Binding-site contacts:
Ligand atom C2 contacts residue ILE543 of chain 1.B at 3.7 Å (hydrophobic).
Ligand atom C27 contacts residue VAL546 of chain 1.A at 3.5 Å (hydrophobic).
Ligand atom C16 contacts residue PHE439 of chain 1.A at 3.9 Å (hydrophobic).
Ligand atom C18 contacts residue THR435 of chain 1.A at 3.8 Å.
Ligand atom C6 contacts residue ILE543 of chain 1.B at 4.0 Å (hydrophobic).
Ligand atom C15 contacts residue PHE439 of chain 1.B at 3.9 Å (hydrophobic).
Ligand atom C17 contacts residue MET549 of chain 1.B at 3.7 Å (hydrophobic).
Ligand atom C9 contacts residue PHE439 of chain 1.A at 3.9 Å (hydrophobic).
Ligand atom C18 contacts residue MET549 of chain 1.B at 3.6 Å (hydrophobic).
Ligand atom C26 contacts residue VAL546 of chain 1.A at 3.8 Å (hydrophobic).
Ligand atom C26 contacts residue ASN436 of chain 1.B at 4.1 Å.
Ligand atom C1 contacts residue ILE543 of chain 1.B at 3.7 Å (hydrophobic).
Ligand atom C22 contacts residue PHE439 of chain 1.B at 3.5 Å (hydrophobic).
Ligand atom O29 contacts residue MET549 of chain 1.A at 3.7 Å.
Ligand atom C16 contacts residue PHE439 of chain 1.B at 3.9 Å (hydrophobic).
Ligand atom N13 contacts residue VAL546 of chain 1.B at 3.5 Å.
Ligand atom C15 contacts residue PHE439 of chain 1.A at 3.6 Å (hydrophobic).
Ligand atom C14 contacts residue VAL546 of chain 1.B at 4.0 Å (hydrophobic).
Ligand atom C23 contacts residue PHE439 of chain 1.B at 3.4 Å (hydrophobic).
Ligand atom N21 contacts residue PHE439 of chain 1.B at 3.3 Å.
Ligand atom N10 contacts residue PHE439 of chain 1.A at 3.3 Å.
Ligand atom C46 contacts residue VAL546 of chain 1.A at 3.9 Å (hydrophobic).
Ligand atom O29 contacts residue PHE439 of chain 1.B at 4.0 Å.
Ligand atom C6 contacts residue ASN436 of chain 1.A at 3.8 Å.
Ligand atom C17 contacts residue MET549 of chain 1.A at 3.6 Å (hydrophobic).
Ligand atom N48 contacts residue ASN436 of chain 1.B at 4.1 Å.
Ligand atom C11 contacts residue PHE439 of chain 1.A at 3.6 Å (hydrophobic).
Ligand atom C25 contacts residue PHE439 of chain 1.B at 4.0 Å (hydrophobic).
Ligand atom C20 contacts residue PHE432 of chain 1.A at 3.6 Å (hydrophobic).
Ligand atom C46 contacts residue ASN436 of chain 1.B at 3.7 Å.
Ligand atom C29 contacts residue PHE439 of chain 1.B at 3.5 Å (hydrophobic).
Ligand atom N3 contacts residue ILE543 of chain 1.B at 3.9 Å.
Ligand atom C12 contacts residue PHE439 of chain 1.A at 3.9 Å (hydrophobic).
Ligand atom O29 contacts residue MET549 of chain 1.B at 3.9 Å.
Ligand atom C29 contacts residue PHE439 of chain 1.A at 3.9 Å (hydrophobic).
Ligand atom C20 contacts residue VAL546 of chain 1.B at 4.0 Å (hydrophobic).
Ligand atom N21 contacts residue PHE439 of chain 1.A at 3.5 Å.
Ligand atom C28 contacts residue VAL546 of chain 1.A at 3.7 Å (hydrophobic).
Ligand atom C53 contacts residue ASN436 of chain 1.B at 3.3 Å.
Ligand atom C28 contacts residue PHE439 of chain 1.B at 4.0 Å (hydrophobic).

A small-molecule ligand and the protein it binds are described below.
Small molecule (SMILES): Cc1ccc(NC(=O)c2ccc(CN3CCN(C)CC3)cc2)cc1Nc1nccc(-c2cccnc2)n1

Sequence of chain 1.B:
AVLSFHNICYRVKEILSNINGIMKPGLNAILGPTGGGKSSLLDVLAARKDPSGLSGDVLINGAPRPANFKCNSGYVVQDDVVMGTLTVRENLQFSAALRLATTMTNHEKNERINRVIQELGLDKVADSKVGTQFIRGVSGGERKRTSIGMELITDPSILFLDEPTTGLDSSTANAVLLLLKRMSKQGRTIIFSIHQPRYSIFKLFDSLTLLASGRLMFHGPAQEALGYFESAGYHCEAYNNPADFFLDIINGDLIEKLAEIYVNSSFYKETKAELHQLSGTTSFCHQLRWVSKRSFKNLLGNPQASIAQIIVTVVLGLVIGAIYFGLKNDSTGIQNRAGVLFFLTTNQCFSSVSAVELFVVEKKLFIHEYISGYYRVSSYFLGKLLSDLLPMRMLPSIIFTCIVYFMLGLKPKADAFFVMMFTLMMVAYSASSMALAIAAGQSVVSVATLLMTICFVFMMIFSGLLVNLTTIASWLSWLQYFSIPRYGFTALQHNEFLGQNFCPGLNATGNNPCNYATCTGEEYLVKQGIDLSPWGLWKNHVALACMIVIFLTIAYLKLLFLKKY

Sequence of chain 1.A:
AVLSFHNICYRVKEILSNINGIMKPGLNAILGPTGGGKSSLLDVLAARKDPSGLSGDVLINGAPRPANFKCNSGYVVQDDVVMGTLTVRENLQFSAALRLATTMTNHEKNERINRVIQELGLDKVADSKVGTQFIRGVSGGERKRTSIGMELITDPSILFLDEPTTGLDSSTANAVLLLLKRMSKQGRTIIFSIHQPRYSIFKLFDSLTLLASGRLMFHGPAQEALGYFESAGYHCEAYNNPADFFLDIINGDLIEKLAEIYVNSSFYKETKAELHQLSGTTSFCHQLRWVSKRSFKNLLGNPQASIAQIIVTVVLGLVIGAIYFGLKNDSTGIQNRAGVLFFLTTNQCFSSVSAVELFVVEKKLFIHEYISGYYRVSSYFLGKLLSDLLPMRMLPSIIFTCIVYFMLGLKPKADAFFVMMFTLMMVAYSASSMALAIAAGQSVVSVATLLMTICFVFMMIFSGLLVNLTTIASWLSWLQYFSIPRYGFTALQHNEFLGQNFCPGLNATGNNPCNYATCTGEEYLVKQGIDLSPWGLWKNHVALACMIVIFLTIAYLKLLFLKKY